Binding-site contacts:
Ligand atom O6 contacts residue PHE165 of chain 1.A at 3.7 Å.
Ligand atom C1 contacts residue TYR171 of chain 1.A at 3.4 Å (hydrophobic).
Ligand atom O3 contacts residue ASP203 of chain 1.A at 2.5 Å (salt-bridge).
Ligand atom O3 contacts residue GLY200 of chain 1.A at 3.6 Å.
Ligand atom O7 contacts residue PHE245 of chain 1.A at 4.0 Å.
Ligand atom C1 contacts residue PHE245 of chain 1.A at 4.0 Å (hydrophobic).
Ligand atom O4 contacts residue TYR174 of chain 1.A at 3.4 Å.
Ligand atom C3 contacts residue TYR171 of chain 1.A at 3.6 Å (hydrophobic).
Ligand atom C3 contacts residue ASP203 of chain 1.A at 3.4 Å.
Ligand atom O6 contacts residue TRP199 of chain 1.A at 3.7 Å.
Ligand atom O4 contacts residue GOL1 of chain 1.M at 3.1 Å.
Ligand atom C8 contacts residue GLY201 of chain 1.A at 3.8 Å.
Ligand atom C8 contacts residue PHE245 of chain 1.A at 3.8 Å (hydrophobic).
Ligand atom C7 contacts residue GLY201 of chain 1.A at 3.6 Å.
Ligand atom C2 contacts residue PHE245 of chain 1.A at 3.9 Å (hydrophobic).
Ligand atom O1 contacts residue PHE245 of chain 1.A at 3.1 Å.
Ligand atom O3 contacts residue GOL1 of chain 1.M at 3.8 Å.
Ligand atom O3 contacts residue GLY201 of chain 1.A at 2.9 Å (h-bond).
Ligand atom O5 contacts residue TYR171 of chain 1.A at 4.0 Å.
Ligand atom C5 contacts residue TYR174 of chain 1.A at 3.9 Å (hydrophobic).
Ligand atom C7 contacts residue ASP204 of chain 1.A at 3.6 Å.
Ligand atom C2 contacts residue ASP204 of chain 1.A at 3.8 Å.
Ligand atom O2 contacts residue PHE245 of chain 1.A at 3.7 Å.
Ligand atom C6 contacts residue TYR174 of chain 1.A at 3.7 Å (hydrophobic).
Ligand atom N2 contacts residue GLY201 of chain 1.A at 3.7 Å.
Ligand atom O6 contacts residue TYR171 of chain 1.A at 4.0 Å.
Ligand atom O7 contacts residue TRP199 of chain 1.A at 3.8 Å.
Ligand atom O7 contacts residue ARG244 of chain 1.A at 2.7 Å (salt-bridge).
Ligand atom C8 contacts residue ARG244 of chain 1.A at 4.0 Å.
Ligand atom N2 contacts residue ASP204 of chain 1.A at 2.8 Å (salt-bridge).
Ligand atom C5 contacts residue TYR171 of chain 1.A at 3.8 Å (hydrophobic).
Ligand atom C2 contacts residue TYR171 of chain 1.A at 3.9 Å (hydrophobic).
Ligand atom O4 contacts residue ASP203 of chain 1.A at 2.6 Å (salt-bridge).
Ligand atom C8 contacts residue ILE248 of chain 1.A at 4.0 Å (hydrophobic).
Ligand atom C6 contacts residue PHE165 of chain 1.A at 3.5 Å (hydrophobic).
Ligand atom C7 contacts residue ARG244 of chain 1.A at 3.6 Å.
Ligand atom C4 contacts residue ASP203 of chain 1.A at 3.6 Å.
Ligand atom C8 contacts residue ASP204 of chain 1.A at 3.4 Å.
Ligand atom C3 contacts residue ASP204 of chain 1.A at 3.8 Å.
Ligand atom C2 contacts residue TRP199 of chain 1.A at 4.0 Å (hydrophobic).

This small molecule binds to this protein.
Small molecule (SMILES): CC(=O)N[C@H]1[C@H](O[C@H]2[C@H](O)[C@H](O)[C@@H](O[C@@H]3[C@H](O)[C@H](O)O[C@H](CO)[C@H]3O)O[C@@H]2CO)O[C@H](CO)[C@@H](O)[C@@H]1O

Sequence of chain 1.A:
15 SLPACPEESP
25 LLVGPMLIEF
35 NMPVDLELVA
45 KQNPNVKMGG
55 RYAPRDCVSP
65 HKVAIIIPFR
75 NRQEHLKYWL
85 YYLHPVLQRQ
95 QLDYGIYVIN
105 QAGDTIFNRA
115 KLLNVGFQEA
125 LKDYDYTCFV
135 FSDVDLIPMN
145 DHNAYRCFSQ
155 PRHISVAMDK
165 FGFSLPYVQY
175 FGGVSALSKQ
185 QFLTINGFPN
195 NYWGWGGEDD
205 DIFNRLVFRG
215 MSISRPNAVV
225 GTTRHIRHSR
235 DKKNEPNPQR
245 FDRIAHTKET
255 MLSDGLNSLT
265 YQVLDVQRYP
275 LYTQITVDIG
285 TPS